Binding-site contacts:
Ligand atom C25 contacts residue ARG111 of chain 1.A at 3.3 Å.
Ligand atom O19 contacts residue ASN217 of chain 1.A at 3.4 Å.
Ligand atom C28 contacts residue ARG111 of chain 1.A at 3.6 Å.
Ligand atom N16 contacts residue GLU110 of chain 1.A at 3.0 Å (salt-bridge).
Ligand atom C01 contacts residue LEU254 of chain 1.A at 3.6 Å (hydrophobic).
Ligand atom C23 contacts residue ARG111 of chain 1.A at 3.4 Å.
Ligand atom C18 contacts residue THR218 of chain 1.A at 3.7 Å.
Ligand atom N16 contacts residue THR253 of chain 1.A at 3.6 Å.
Ligand atom C07 contacts residue PHE113 of chain 1.A at 3.3 Å (hydrophobic).
Ligand atom C18 contacts residue ARG111 of chain 1.A at 3.6 Å.
Ligand atom O19 contacts residue LEU216 of chain 1.A at 3.0 Å (h-bond).
Ligand atom N16 contacts residue THR108 of chain 1.A at 2.5 Å (h-bond).
Ligand atom C01 contacts residue GLU250 of chain 1.A at 3.3 Å.
Ligand atom N16 contacts residue PHE113 of chain 1.A at 2.8 Å (h-bond).
Ligand atom CL27 contacts residue GLN257 of chain 1.A at 3.6 Å.
Ligand atom C24 contacts residue LYS492 of chain 1.A at 3.4 Å.
Ligand atom C14 contacts residue THR108 of chain 1.A at 3.2 Å.
Ligand atom C17 contacts residue THR219 of chain 1.A at 3.6 Å.
Ligand atom C14 contacts residue GLU249 of chain 1.A at 3.4 Å.
Ligand atom CL29 contacts residue THR253 of chain 1.A at 3.4 Å.
Ligand atom C01 contacts residue PRO491 of chain 1.A at 3.6 Å (hydrophobic).
Ligand atom C07 contacts residue ARG111 of chain 1.A at 3.7 Å.
Ligand atom N03 contacts residue THR219 of chain 1.A at 3.6 Å.
Ligand atom C22 contacts residue ARG111 of chain 1.A at 3.6 Å.
Ligand atom C15 contacts residue THR108 of chain 1.A at 3.3 Å.
Ligand atom C15 contacts residue PHE113 of chain 1.A at 3.6 Å (hydrophobic).
Ligand atom O12 contacts residue PHE113 of chain 1.A at 3.3 Å (h-bond).
Ligand atom C18 contacts residue LEU216 of chain 1.A at 3.3 Å (hydrophobic).
Ligand atom C11 contacts residue PHE113 of chain 1.A at 3.5 Å (hydrophobic).
Ligand atom C04 contacts residue THR219 of chain 1.A at 3.4 Å.
Ligand atom CL29 contacts residue GLN257 of chain 1.A at 3.6 Å.
Ligand atom N03 contacts residue THR253 of chain 1.A at 3.6 Å.
Ligand atom O19 contacts residue THR218 of chain 1.A at 3.1 Å (h-bond).
Ligand atom C26 contacts residue ARG111 of chain 1.A at 3.6 Å.
Ligand atom N20 contacts residue ARG111 of chain 1.A at 3.5 Å (salt-bridge).
Ligand atom CL27 contacts residue GLN495 of chain 1.A at 3.4 Å.
Ligand atom C07 contacts residue GLU110 of chain 1.A at 3.6 Å.
Ligand atom C15 contacts residue THR253 of chain 1.A at 3.4 Å.
Ligand atom C24 contacts residue ARG111 of chain 1.A at 3.1 Å.
Ligand atom C06 contacts residue ARG111 of chain 1.A at 3.4 Å.

Sequence of chain 1.A:
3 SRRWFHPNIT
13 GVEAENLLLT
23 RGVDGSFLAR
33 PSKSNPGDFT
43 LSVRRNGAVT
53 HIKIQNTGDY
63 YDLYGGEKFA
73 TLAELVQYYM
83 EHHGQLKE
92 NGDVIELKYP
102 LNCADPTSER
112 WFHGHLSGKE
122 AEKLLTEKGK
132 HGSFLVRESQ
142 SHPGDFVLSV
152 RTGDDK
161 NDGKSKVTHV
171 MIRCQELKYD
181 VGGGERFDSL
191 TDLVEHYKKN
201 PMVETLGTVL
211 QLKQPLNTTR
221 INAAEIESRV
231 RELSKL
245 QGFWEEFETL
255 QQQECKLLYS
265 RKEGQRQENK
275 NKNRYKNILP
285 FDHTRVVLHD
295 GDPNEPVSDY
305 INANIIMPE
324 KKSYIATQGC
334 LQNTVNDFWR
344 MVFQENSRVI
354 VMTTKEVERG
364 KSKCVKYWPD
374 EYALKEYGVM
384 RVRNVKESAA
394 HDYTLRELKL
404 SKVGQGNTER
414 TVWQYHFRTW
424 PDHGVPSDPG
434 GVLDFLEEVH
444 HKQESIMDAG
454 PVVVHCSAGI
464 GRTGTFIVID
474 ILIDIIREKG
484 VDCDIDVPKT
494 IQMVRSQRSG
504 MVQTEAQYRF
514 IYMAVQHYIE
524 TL

The small molecule below binds the protein below.
Small molecule (SMILES): Cc1nc(N2CCC3(CC2)CO[C@@H](C)[C@H]3N)c(CO)nc1-c1cccc(Cl)c1Cl